Sequence of chain 5.A:
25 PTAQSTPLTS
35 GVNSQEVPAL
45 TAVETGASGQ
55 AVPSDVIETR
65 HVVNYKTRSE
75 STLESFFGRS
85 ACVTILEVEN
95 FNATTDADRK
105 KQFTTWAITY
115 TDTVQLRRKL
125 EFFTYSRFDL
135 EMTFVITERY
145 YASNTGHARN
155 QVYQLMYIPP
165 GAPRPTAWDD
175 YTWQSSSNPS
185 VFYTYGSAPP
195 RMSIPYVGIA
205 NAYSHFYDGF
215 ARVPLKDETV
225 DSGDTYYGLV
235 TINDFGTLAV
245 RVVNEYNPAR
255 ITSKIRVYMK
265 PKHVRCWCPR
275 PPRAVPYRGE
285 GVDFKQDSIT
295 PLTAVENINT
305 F

Sequence of chain 4.A:
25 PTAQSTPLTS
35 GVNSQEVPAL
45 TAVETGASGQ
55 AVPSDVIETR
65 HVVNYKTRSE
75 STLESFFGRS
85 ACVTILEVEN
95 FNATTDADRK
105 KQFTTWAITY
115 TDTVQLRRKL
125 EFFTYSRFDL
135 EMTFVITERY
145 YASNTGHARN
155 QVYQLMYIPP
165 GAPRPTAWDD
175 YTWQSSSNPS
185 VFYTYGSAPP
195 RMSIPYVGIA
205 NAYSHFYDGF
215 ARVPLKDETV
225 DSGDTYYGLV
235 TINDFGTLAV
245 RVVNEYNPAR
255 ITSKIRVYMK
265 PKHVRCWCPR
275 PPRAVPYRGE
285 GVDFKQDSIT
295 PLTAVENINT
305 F

A small-molecule ligand and the protein it binds are described below.
Small molecule (SMILES): CC(=O)N[C@H]1[C@H]([C@H](O)[C@H](O)CO)O[C@@](O)(C(=O)O)C[C@@H]1O

Binding-site contacts:
Ligand atom N5 contacts residue TYR145 of chain 5.A at 2.6 Å (h-bond).
Ligand atom C8 contacts residue ALA146 of chain 5.A at 4.5 Å (hydrophobic).
Ligand atom C6 contacts residue ALA146 of chain 5.A at 4.2 Å (hydrophobic).
Ligand atom C1 contacts residue ALA146 of chain 5.A at 4.0 Å (hydrophobic).
Ligand atom C11 contacts residue TYR145 of chain 5.A at 3.7 Å (hydrophobic).
Ligand atom O1A contacts residue ALA146 of chain 5.A at 3.2 Å.
Ligand atom O4 contacts residue PRO252 of chain 4.A at 3.6 Å.
Ligand atom O1B contacts residue PRO252 of chain 4.A at 3.3 Å.
Ligand atom O8 contacts residue ALA146 of chain 5.A at 3.3 Å.
Ligand atom C6 contacts residue TYR145 of chain 5.A at 3.4 Å (hydrophobic).
Ligand atom C1 contacts residue PRO252 of chain 4.A at 4.0 Å (hydrophobic).
Ligand atom O1A contacts residue ASN148 of chain 5.A at 4.3 Å.
Ligand atom C3 contacts residue PRO252 of chain 4.A at 3.8 Å (hydrophobic).
Ligand atom O1B contacts residue ALA146 of chain 5.A at 4.3 Å.
Ligand atom O4 contacts residue TYR250 of chain 4.A at 3.4 Å.
Ligand atom C11 contacts residue TYR250 of chain 4.A at 3.7 Å (hydrophobic).
Ligand atom O10 contacts residue TYR250 of chain 4.A at 2.8 Å (h-bond).
Ligand atom O1A contacts residue SER147 of chain 5.A at 3.1 Å (h-bond).
Ligand atom N5 contacts residue TYR250 of chain 4.A at 4.4 Å.
Ligand atom C7 contacts residue TYR145 of chain 5.A at 3.9 Å (hydrophobic).
Ligand atom C10 contacts residue TYR145 of chain 5.A at 3.6 Å (hydrophobic).
Ligand atom C9 contacts residue TYR145 of chain 5.A at 4.4 Å (hydrophobic).
Ligand atom C4 contacts residue PRO252 of chain 4.A at 3.7 Å (hydrophobic).
Ligand atom O4 contacts residue TYR145 of chain 5.A at 4.2 Å.
Ligand atom C5 contacts residue TYR145 of chain 5.A at 3.3 Å (hydrophobic).
Ligand atom C4 contacts residue TYR145 of chain 5.A at 3.6 Å (hydrophobic).
Ligand atom O4 contacts residue ASN251 of chain 4.A at 4.1 Å.
Ligand atom C11 contacts residue ARG143 of chain 5.A at 4.0 Å.
Ligand atom C10 contacts residue TYR250 of chain 4.A at 3.5 Å (hydrophobic).
Ligand atom O1B contacts residue SER147 of chain 5.A at 2.7 Å (h-bond).
Ligand atom C1 contacts residue SER147 of chain 5.A at 3.6 Å.